Sequence of chain 1.E:
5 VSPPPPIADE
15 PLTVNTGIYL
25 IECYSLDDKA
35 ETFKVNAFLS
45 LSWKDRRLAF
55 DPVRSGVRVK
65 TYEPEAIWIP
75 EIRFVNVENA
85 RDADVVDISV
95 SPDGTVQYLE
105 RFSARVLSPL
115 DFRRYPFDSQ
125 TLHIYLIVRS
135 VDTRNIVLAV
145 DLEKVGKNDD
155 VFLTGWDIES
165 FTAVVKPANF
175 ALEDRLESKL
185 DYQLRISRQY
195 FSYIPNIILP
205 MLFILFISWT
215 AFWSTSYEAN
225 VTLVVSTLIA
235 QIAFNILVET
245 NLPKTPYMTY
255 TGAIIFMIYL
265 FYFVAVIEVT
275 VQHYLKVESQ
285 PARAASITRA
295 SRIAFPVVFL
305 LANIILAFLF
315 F

The protein below binds the small molecule below.
Small molecule (SMILES): CC(C)c1cccc(C(C)C)c1O

Binding-site contacts:
Ligand atom C7 contacts residue VAL242 of chain 1.E at 4.2 Å (hydrophobic).
Ligand atom C10 contacts residue ILE258 of chain 1.E at 3.7 Å (hydrophobic).
Ligand atom C2 contacts residue THR255 of chain 1.E at 3.4 Å.
Ligand atom C4 contacts residue ILE201 of chain 1.E at 4.1 Å (hydrophobic).
Ligand atom C12 contacts residue TYR254 of chain 1.E at 2.9 Å (hydrophobic).
Ligand atom O1 contacts residue PHE121 of chain 1.E at 4.2 Å.
Ligand atom C11 contacts residue ILE258 of chain 1.E at 3.0 Å (hydrophobic).
Ligand atom C11 contacts residue TYR254 of chain 1.E at 4.0 Å (hydrophobic).
Ligand atom C1 contacts residue THR255 of chain 1.E at 3.4 Å.
Ligand atom C12 contacts residue THR255 of chain 1.E at 3.3 Å.
Ligand atom O1 contacts residue TYR119 of chain 1.E at 4.1 Å.
Ligand atom C5 contacts residue THR255 of chain 1.E at 4.0 Å.
Ligand atom C4 contacts residue MET205 of chain 1.E at 4.1 Å (hydrophobic).
Ligand atom C7 contacts residue PRO120 of chain 1.E at 3.8 Å (hydrophobic).
Ligand atom C6 contacts residue THR255 of chain 1.E at 3.8 Å.
Ligand atom C3 contacts residue ILE201 of chain 1.E at 3.6 Å (hydrophobic).
Ligand atom C2 contacts residue ILE201 of chain 1.E at 4.2 Å (hydrophobic).
Ligand atom C11 contacts residue PLC1 of chain 1.TA at 3.5 Å.
Ligand atom C3 contacts residue VAL242 of chain 1.E at 3.5 Å (hydrophobic).
Ligand atom C7 contacts residue THR255 of chain 1.E at 3.5 Å.
Ligand atom C9 contacts residue PRO120 of chain 1.E at 3.4 Å (hydrophobic).
Ligand atom O1 contacts residue PRO120 of chain 1.E at 2.3 Å.
Ligand atom C12 contacts residue TYR119 of chain 1.E at 4.2 Å (hydrophobic).
Ligand atom C7 contacts residue TYR119 of chain 1.E at 3.4 Å (hydrophobic).
Ligand atom C1 contacts residue PRO120 of chain 1.E at 3.5 Å (hydrophobic).
Ligand atom C8 contacts residue THR255 of chain 1.E at 3.7 Å.
Ligand atom C9 contacts residue TYR197 of chain 1.E at 2.2 Å (hydrophobic).
Ligand atom C3 contacts residue THR255 of chain 1.E at 3.5 Å.
Ligand atom C8 contacts residue VAL242 of chain 1.E at 2.9 Å (hydrophobic).
Ligand atom C4 contacts residue THR255 of chain 1.E at 3.7 Å.
Ligand atom C4 contacts residue VAL242 of chain 1.E at 4.2 Å (hydrophobic).
Ligand atom C2 contacts residue PRO120 of chain 1.E at 4.2 Å (hydrophobic).
Ligand atom C5 contacts residue ILE258 of chain 1.E at 3.7 Å (hydrophobic).
Ligand atom C4 contacts residue ILE259 of chain 1.E at 4.2 Å (hydrophobic).
Ligand atom C12 contacts residue ILE258 of chain 1.E at 3.2 Å (hydrophobic).
Ligand atom C8 contacts residue TYR119 of chain 1.E at 3.0 Å (hydrophobic).
Ligand atom C9 contacts residue TYR119 of chain 1.E at 3.9 Å (hydrophobic).
Ligand atom C10 contacts residue TYR254 of chain 1.E at 3.8 Å (hydrophobic).
Ligand atom C7 contacts residue TYR197 of chain 1.E at 3.7 Å (hydrophobic).
Ligand atom O1 contacts residue THR255 of chain 1.E at 3.6 Å (h-bond).